Binding-site contacts:
Ligand atom N2 contacts residue LEU177 of chain 1.H at 3.5 Å.
Ligand atom C5 contacts residue ASN95 of chain 1.H at 3.9 Å.
Ligand atom N3 contacts residue THR178 of chain 1.H at 3.9 Å.
Ligand atom S1 contacts residue LYS75 of chain 1.H at 3.6 Å.
Ligand atom O3 contacts residue HIS97 of chain 1.H at 3.2 Å.
Ligand atom N3 contacts residue ALA179 of chain 1.H at 3.6 Å.
Ligand atom C5 contacts residue VAL118 of chain 1.H at 4.0 Å (hydrophobic).
Ligand atom C7 contacts residue LEU177 of chain 1.H at 3.9 Å (hydrophobic).
Ligand atom N4 contacts residue ZN1 of chain 1.AA at 1.9 Å.
Ligand atom S2 contacts residue HIS97 of chain 1.H at 3.5 Å.
Ligand atom C2 contacts residue LEU126 of chain 1.H at 3.9 Å (hydrophobic).
Ligand atom S3 contacts residue HIS97 of chain 1.H at 3.6 Å (h-bond).
Ligand atom O3 contacts residue ZN1 of chain 1.AA at 2.9 Å.
Ligand atom N4 contacts residue THR178 of chain 1.H at 2.3 Å (h-bond).
Ligand atom S3 contacts residue THR178 of chain 1.H at 3.4 Å (h-bond).
Ligand atom N4 contacts residue HIS116 of chain 1.H at 3.2 Å (h-bond).
Ligand atom O3 contacts residue TRP188 of chain 1.H at 3.9 Å.
Ligand atom S3 contacts residue HIS116 of chain 1.H at 3.7 Å.
Ligand atom O2 contacts residue LYS75 of chain 1.H at 3.1 Å (salt-bridge).
Ligand atom C8 contacts residue HIS97 of chain 1.H at 3.9 Å.
Ligand atom N4 contacts residue HIS99 of chain 1.H at 3.1 Å (h-bond).
Ligand atom C5 contacts residue ASP94 of chain 1.H at 3.2 Å.
Ligand atom O3 contacts residue HIS116 of chain 1.H at 3.1 Å (h-bond).
Ligand atom O4 contacts residue SER176 of chain 1.H at 3.9 Å.
Ligand atom C8 contacts residue ZN1 of chain 1.AA at 4.0 Å.
Ligand atom O4 contacts residue THR178 of chain 1.H at 2.4 Å (h-bond).
Ligand atom O1 contacts residue ASN95 of chain 1.H at 3.1 Å (h-bond).
Ligand atom S2 contacts residue LEU177 of chain 1.H at 3.9 Å.
Ligand atom O1 contacts residue LYS75 of chain 1.H at 3.0 Å (salt-bridge).
Ligand atom S3 contacts residue ZN1 of chain 1.AA at 3.0 Å.
Ligand atom O3 contacts residue VAL128 of chain 1.H at 3.6 Å.
Ligand atom S3 contacts residue LEU177 of chain 1.H at 4.0 Å.
Ligand atom C8 contacts residue LEU177 of chain 1.H at 3.5 Å (hydrophobic).
Ligand atom C4 contacts residue VAL118 of chain 1.H at 4.0 Å (hydrophobic).
Ligand atom N2 contacts residue ALA179 of chain 1.H at 4.0 Å.
Ligand atom N4 contacts residue HIS97 of chain 1.H at 3.1 Å (h-bond).
Ligand atom O4 contacts residue LEU177 of chain 1.H at 3.1 Å.
Ligand atom O4 contacts residue TRP188 of chain 1.H at 3.6 Å.
Ligand atom N3 contacts residue LEU177 of chain 1.H at 3.5 Å.
Ligand atom C4 contacts residue ASP94 of chain 1.H at 3.4 Å.

A small-molecule ligand and the protein it binds are described below.
Small molecule (SMILES): NS(=O)(=O)c1nnc(NS(=O)(=O)c2ccccc2)s1

Sequence of chain 1.H:
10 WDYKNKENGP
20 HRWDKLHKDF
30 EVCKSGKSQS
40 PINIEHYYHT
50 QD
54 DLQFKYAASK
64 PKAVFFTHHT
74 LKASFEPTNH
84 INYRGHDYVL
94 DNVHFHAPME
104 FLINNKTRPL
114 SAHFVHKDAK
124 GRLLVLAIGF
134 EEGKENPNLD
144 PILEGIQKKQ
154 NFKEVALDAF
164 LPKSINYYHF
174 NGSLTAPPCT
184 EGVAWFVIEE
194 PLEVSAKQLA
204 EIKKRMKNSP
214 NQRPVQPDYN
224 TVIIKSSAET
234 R